Sequence of chain 1.L:
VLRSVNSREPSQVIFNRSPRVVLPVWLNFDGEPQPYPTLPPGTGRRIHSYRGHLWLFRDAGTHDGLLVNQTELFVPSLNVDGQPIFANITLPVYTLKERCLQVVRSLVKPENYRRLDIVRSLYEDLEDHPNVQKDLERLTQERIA

Binding-site contacts:
Ligand atom O9 contacts residue TYR61 of chain 1.L at 3.7 Å.
Ligand atom C1 contacts residue TYR47 of chain 1.L at 3.8 Å (hydrophobic).
Ligand atom O18 contacts residue TYR61 of chain 1.L at 3.8 Å.
Ligand atom C7 contacts residue TYR47 of chain 1.L at 3.6 Å (hydrophobic).
Ligand atom C13 contacts residue TYR47 of chain 1.L at 3.7 Å (hydrophobic).
Ligand atom C27 contacts residue TYR47 of chain 1.L at 3.6 Å (hydrophobic).
Ligand atom N3 contacts residue TYR47 of chain 1.L at 3.8 Å.
Ligand atom C2 contacts residue HIS59 of chain 1.L at 3.4 Å.
Ligand atom C15 contacts residue TYR61 of chain 1.L at 3.7 Å (hydrophobic).
Ligand atom C5 contacts residue TRP37 of chain 1.L at 3.7 Å (hydrophobic).
Ligand atom C1 contacts residue HIS59 of chain 1.L at 3.7 Å.
Ligand atom C7 contacts residue HIS59 of chain 1.L at 3.7 Å.
Ligand atom C19 contacts residue TYR61 of chain 1.L at 3.6 Å (hydrophobic).
Ligand atom O6 contacts residue SER60 of chain 1.L at 2.6 Å (h-bond).
Ligand atom CL30 contacts residue ILE58 of chain 1.L at 3.6 Å.
Ligand atom O18 contacts residue HIS64 of chain 1.L at 3.3 Å.
Ligand atom C5 contacts residue SER60 of chain 1.L at 3.6 Å.
Ligand atom C12 contacts residue TYR61 of chain 1.L at 3.8 Å (hydrophobic).
Ligand atom C5 contacts residue HIS64 of chain 1.L at 3.5 Å.
Ligand atom C5 contacts residue TRP66 of chain 1.L at 3.6 Å (hydrophobic).
Ligand atom C29 contacts residue HIS59 of chain 1.L at 3.8 Å.
Ligand atom C4 contacts residue TRP37 of chain 1.L at 3.4 Å (hydrophobic).
Ligand atom C4 contacts residue HIS64 of chain 1.L at 3.6 Å.
Ligand atom O6 contacts residue HIS64 of chain 1.L at 2.6 Å (h-bond).
Ligand atom O6 contacts residue TYR61 of chain 1.L at 3.6 Å.
Ligand atom C26 contacts residue TYR47 of chain 1.L at 3.8 Å (hydrophobic).
Ligand atom N20 contacts residue HIS59 of chain 1.L at 3.0 Å (h-bond).
Ligand atom C28 contacts residue TYR47 of chain 1.L at 3.6 Å (hydrophobic).
Ligand atom O18 contacts residue PHE40 of chain 1.L at 3.6 Å.
Ligand atom C16 contacts residue TYR61 of chain 1.L at 3.5 Å (hydrophobic).
Ligand atom C1 contacts residue TRP66 of chain 1.L at 3.4 Å (hydrophobic).
Ligand atom C28 contacts residue ILE58 of chain 1.L at 3.5 Å (hydrophobic).
Ligand atom CL30 contacts residue ARG56 of chain 1.L at 3.5 Å.
Ligand atom CL30 contacts residue PRO48 of chain 1.L at 3.8 Å.
Ligand atom C29 contacts residue TYR47 of chain 1.L at 3.8 Å (hydrophobic).
Ligand atom C27 contacts residue ILE58 of chain 1.L at 3.7 Å (hydrophobic).
Ligand atom O21 contacts residue TYR47 of chain 1.L at 2.7 Å (h-bond).
Ligand atom C24 contacts residue TYR47 of chain 1.L at 3.8 Å (hydrophobic).
Ligand atom N17 contacts residue TYR61 of chain 1.L at 3.8 Å.
Ligand atom C4 contacts residue TYR47 of chain 1.L at 3.6 Å (hydrophobic).

This protein binds this small molecule.
Small molecule (SMILES): COCCOc1cc(Cl)ccc1[C@H](C)NC(=O)[C@@H]1C[C@@H](O)CN1C(=O)[C@@H](c1cc(C)no1)C(C)C